The protein below binds the small molecule below.
Small molecule (SMILES): CC(=O)N[C@H]1[C@H](O[C@H]2[C@H](O)[C@@H](NC(C)=O)CO[C@@H]2CO)O[C@H](CO)[C@@H](O)[C@@H]1O

Binding-site contacts:
Ligand atom C5 contacts residue ASN418 of chain 1.A at 3.6 Å.
Ligand atom N2 contacts residue TYR394 of chain 1.A at 4.2 Å.
Ligand atom C2 contacts residue ASN418 of chain 1.A at 2.4 Å.
Ligand atom C3 contacts residue ASN418 of chain 1.A at 3.8 Å.
Ligand atom N2 contacts residue ASN418 of chain 1.A at 2.9 Å (h-bond).
Ligand atom C8 contacts residue TYR394 of chain 1.A at 3.8 Å (hydrophobic).
Ligand atom C6 contacts residue ASN442 of chain 1.A at 3.8 Å.
Ligand atom C1 contacts residue ASN418 of chain 1.A at 1.4 Å.
Ligand atom O5 contacts residue ASN418 of chain 1.A at 2.2 Å (h-bond).
Ligand atom C1 contacts residue ASN442 of chain 1.A at 4.0 Å.
Ligand atom C7 contacts residue ASN418 of chain 1.A at 3.3 Å.
Ligand atom C7 contacts residue TYR394 of chain 1.A at 4.0 Å (hydrophobic).
Ligand atom C8 contacts residue HIS370 of chain 1.A at 4.5 Å.
Ligand atom C4 contacts residue ASN418 of chain 1.A at 4.1 Å.
Ligand atom O5 contacts residue ASN442 of chain 1.A at 3.6 Å.
Ligand atom O7 contacts residue ASN418 of chain 1.A at 3.3 Å (h-bond).
Ligand atom C5 contacts residue ASN442 of chain 1.A at 3.7 Å.
Ligand atom O7 contacts residue TYR394 of chain 1.A at 4.2 Å.
Ligand atom C8 contacts residue ASN418 of chain 1.A at 4.5 Å.

Sequence of chain 1.A:
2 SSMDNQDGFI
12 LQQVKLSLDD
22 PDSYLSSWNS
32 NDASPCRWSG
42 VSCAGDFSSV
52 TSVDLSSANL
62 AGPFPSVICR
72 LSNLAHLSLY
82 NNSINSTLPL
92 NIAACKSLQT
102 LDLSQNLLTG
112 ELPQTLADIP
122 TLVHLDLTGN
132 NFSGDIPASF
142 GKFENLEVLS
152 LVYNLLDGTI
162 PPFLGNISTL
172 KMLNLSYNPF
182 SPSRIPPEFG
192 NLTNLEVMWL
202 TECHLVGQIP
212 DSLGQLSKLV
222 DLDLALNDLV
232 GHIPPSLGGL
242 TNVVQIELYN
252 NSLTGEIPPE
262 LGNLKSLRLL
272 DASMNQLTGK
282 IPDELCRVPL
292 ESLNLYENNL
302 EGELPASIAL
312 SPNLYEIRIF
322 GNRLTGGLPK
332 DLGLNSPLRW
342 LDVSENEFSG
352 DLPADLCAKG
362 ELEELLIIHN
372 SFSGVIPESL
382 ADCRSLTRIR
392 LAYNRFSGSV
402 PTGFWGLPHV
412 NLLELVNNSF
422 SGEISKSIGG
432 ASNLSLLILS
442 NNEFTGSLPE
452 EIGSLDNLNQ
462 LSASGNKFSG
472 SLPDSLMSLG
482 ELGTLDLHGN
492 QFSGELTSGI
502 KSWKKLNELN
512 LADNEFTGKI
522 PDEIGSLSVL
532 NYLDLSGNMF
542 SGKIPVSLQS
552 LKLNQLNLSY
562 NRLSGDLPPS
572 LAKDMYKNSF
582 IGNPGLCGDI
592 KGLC